Binding-site contacts:
Ligand atom C8 contacts residue MET165 of chain 2.A at 3.5 Å (hydrophobic).
Ligand atom C10 contacts residue HIS164 of chain 2.A at 3.8 Å.
Ligand atom CL1 contacts residue MET165 of chain 2.A at 3.4 Å.
Ligand atom N contacts residue CYS145 of chain 2.A at 3.4 Å (h-bond).
Ligand atom C6 contacts residue MET49 of chain 2.A at 3.7 Å (hydrophobic).
Ligand atom C8 contacts residue ARG188 of chain 2.A at 3.8 Å.
Ligand atom C12 contacts residue DMS1 of chain 2.F at 3.7 Å.
Ligand atom O contacts residue ASN142 of chain 2.A at 3.8 Å.
Ligand atom C8 contacts residue MET49 of chain 2.A at 3.5 Å (hydrophobic).
Ligand atom CL1 contacts residue HIS41 of chain 2.A at 3.5 Å.
Ligand atom C11 contacts residue CYS145 of chain 2.A at 4.0 Å (hydrophobic).
Ligand atom C contacts residue SER144 of chain 2.A at 3.9 Å.
Ligand atom C5 contacts residue MET49 of chain 2.A at 3.6 Å (hydrophobic).
Ligand atom CL1 contacts residue HIS164 of chain 2.A at 3.5 Å.
Ligand atom C2 contacts residue ASN142 of chain 2.A at 4.0 Å.
Ligand atom C7 contacts residue GLN189 of chain 2.A at 3.1 Å.
Ligand atom C12 contacts residue ASN142 of chain 2.A at 3.9 Å.
Ligand atom O contacts residue CYS145 of chain 2.A at 3.2 Å (h-bond).
Ligand atom C6 contacts residue GLN189 of chain 2.A at 3.6 Å.
Ligand atom C1 contacts residue DMS1 of chain 2.F at 3.6 Å.
Ligand atom N contacts residue ASN142 of chain 2.A at 3.9 Å.
Ligand atom C1 contacts residue CYS145 of chain 2.A at 2.7 Å (hydrophobic).
Ligand atom C9 contacts residue HIS164 of chain 2.A at 3.9 Å.
Ligand atom C9 contacts residue MET49 of chain 2.A at 3.3 Å (hydrophobic).
Ligand atom C11 contacts residue HIS164 of chain 2.A at 4.0 Å.
Ligand atom O contacts residue SER144 of chain 2.A at 3.3 Å (h-bond).
Ligand atom CL1 contacts residue ASP187 of chain 2.A at 3.2 Å.
Ligand atom C1 contacts residue GLY143 of chain 2.A at 3.7 Å.
Ligand atom C10 contacts residue MET49 of chain 2.A at 3.3 Å (hydrophobic).
Ligand atom C12 contacts residue CYS145 of chain 2.A at 3.7 Å (hydrophobic).
Ligand atom C8 contacts residue GLN189 of chain 2.A at 4.0 Å.
Ligand atom C10 contacts residue HIS41 of chain 2.A at 3.4 Å.
Ligand atom C7 contacts residue MET49 of chain 2.A at 3.7 Å (hydrophobic).
Ligand atom C contacts residue DMS1 of chain 2.F at 3.2 Å.
Ligand atom O contacts residue GLY143 of chain 2.A at 2.8 Å (h-bond).
Ligand atom C contacts residue HIS163 of chain 2.A at 3.9 Å.
Ligand atom C9 contacts residue MET165 of chain 2.A at 3.8 Å (hydrophobic).
Ligand atom C9 contacts residue HIS41 of chain 2.A at 3.9 Å.
Ligand atom C contacts residue CYS145 of chain 2.A at 1.8 Å (hydrophobic).
Ligand atom N contacts residue DMS1 of chain 2.F at 3.9 Å.

Sequence of chain 2.A:
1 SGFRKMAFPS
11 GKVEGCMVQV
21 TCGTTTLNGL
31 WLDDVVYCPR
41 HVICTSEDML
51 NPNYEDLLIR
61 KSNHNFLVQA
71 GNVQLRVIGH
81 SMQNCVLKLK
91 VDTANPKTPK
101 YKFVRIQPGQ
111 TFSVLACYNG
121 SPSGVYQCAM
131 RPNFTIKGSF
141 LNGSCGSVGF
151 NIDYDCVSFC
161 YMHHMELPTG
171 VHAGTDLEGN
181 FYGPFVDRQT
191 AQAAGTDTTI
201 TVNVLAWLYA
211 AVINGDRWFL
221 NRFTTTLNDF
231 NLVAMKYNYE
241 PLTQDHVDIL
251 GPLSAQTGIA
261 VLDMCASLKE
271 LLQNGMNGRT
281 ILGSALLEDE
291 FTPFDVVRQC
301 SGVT

A small-molecule ligand and the protein it binds are described below.
Small molecule (SMILES): CC(=O)N1CCN(Cc2cccc(Cl)c2)CC1